A protein and the small-molecule ligand that binds it are described below.
Small molecule (SMILES): N[C@@H](Cc1c[nH]c2ccccc12)C(=O)O

Binding-site contacts:
Ligand atom O contacts residue THR105 of chain 1.B at 3.7 Å.
Ligand atom CZ3 contacts residue TYR301 of chain 1.B at 3.5 Å (hydrophobic).
Ligand atom N contacts residue ALA107 of chain 1.B at 3.5 Å (h-bond).
Ligand atom NE1 contacts residue GLY184 of chain 1.B at 4.0 Å.
Ligand atom CZ2 contacts residue GLU104 of chain 1.B at 3.8 Å.
Ligand atom CH2 contacts residue SER185 of chain 1.B at 3.9 Å.
Ligand atom CH2 contacts residue TYR301 of chain 1.B at 3.9 Å (hydrophobic).
Ligand atom CD1 contacts residue GLU104 of chain 1.B at 3.7 Å.
Ligand atom CE3 contacts residue LEU161 of chain 1.B at 4.0 Å (hydrophobic).
Ligand atom OXT contacts residue HIS110 of chain 1.B at 3.8 Å.
Ligand atom CE2 contacts residue SER185 of chain 1.B at 4.0 Å.
Ligand atom O contacts residue LLP82 of chain 1.B at 3.3 Å.
Ligand atom OXT contacts residue ALA107 of chain 1.B at 3.4 Å (h-bond).
Ligand atom CD2 contacts residue LEU161 of chain 1.B at 4.0 Å (hydrophobic).
Ligand atom CA contacts residue LLP82 of chain 1.B at 3.9 Å.
Ligand atom CA contacts residue ALA107 of chain 1.B at 3.9 Å (hydrophobic).
Ligand atom CZ2 contacts residue SER185 of chain 1.B at 4.0 Å.
Ligand atom N contacts residue GLY106 of chain 1.B at 3.8 Å.
Ligand atom C contacts residue ALA107 of chain 1.B at 3.6 Å (hydrophobic).
Ligand atom CB contacts residue LLP82 of chain 1.B at 3.4 Å.
Ligand atom CZ3 contacts residue SER185 of chain 1.B at 4.0 Å.
Ligand atom C contacts residue HIS110 of chain 1.B at 3.8 Å.
Ligand atom CE2 contacts residue GLU104 of chain 1.B at 3.5 Å.
Ligand atom CZ3 contacts residue GLY228 of chain 1.B at 3.8 Å.
Ligand atom O contacts residue ALA107 of chain 1.B at 3.7 Å.
Ligand atom C contacts residue THR105 of chain 1.B at 3.5 Å.
Ligand atom OXT contacts residue GLY108 of chain 1.B at 3.8 Å.
Ligand atom CH2 contacts residue VAL187 of chain 1.B at 3.6 Å (hydrophobic).
Ligand atom NE1 contacts residue GLU104 of chain 1.B at 2.7 Å (salt-bridge).
Ligand atom OXT contacts residue GLY106 of chain 1.B at 2.9 Å (h-bond).
Ligand atom CZ2 contacts residue VAL187 of chain 1.B at 3.7 Å (hydrophobic).
Ligand atom C contacts residue GLY106 of chain 1.B at 3.8 Å.
Ligand atom C contacts residue LLP82 of chain 1.B at 4.0 Å.
Ligand atom O contacts residue GLY108 of chain 1.B at 4.0 Å.
Ligand atom N contacts residue LEU161 of chain 1.B at 3.7 Å.
Ligand atom O contacts residue GLN109 of chain 1.B at 3.3 Å (h-bond).
Ligand atom O contacts residue HIS110 of chain 1.B at 2.9 Å (h-bond).
Ligand atom CA contacts residue GLY298 of chain 1.B at 4.0 Å.
Ligand atom OXT contacts residue THR105 of chain 1.B at 2.6 Å (h-bond).
Ligand atom CD1 contacts residue HIS110 of chain 1.B at 3.8 Å.

Sequence of chain 1.B:
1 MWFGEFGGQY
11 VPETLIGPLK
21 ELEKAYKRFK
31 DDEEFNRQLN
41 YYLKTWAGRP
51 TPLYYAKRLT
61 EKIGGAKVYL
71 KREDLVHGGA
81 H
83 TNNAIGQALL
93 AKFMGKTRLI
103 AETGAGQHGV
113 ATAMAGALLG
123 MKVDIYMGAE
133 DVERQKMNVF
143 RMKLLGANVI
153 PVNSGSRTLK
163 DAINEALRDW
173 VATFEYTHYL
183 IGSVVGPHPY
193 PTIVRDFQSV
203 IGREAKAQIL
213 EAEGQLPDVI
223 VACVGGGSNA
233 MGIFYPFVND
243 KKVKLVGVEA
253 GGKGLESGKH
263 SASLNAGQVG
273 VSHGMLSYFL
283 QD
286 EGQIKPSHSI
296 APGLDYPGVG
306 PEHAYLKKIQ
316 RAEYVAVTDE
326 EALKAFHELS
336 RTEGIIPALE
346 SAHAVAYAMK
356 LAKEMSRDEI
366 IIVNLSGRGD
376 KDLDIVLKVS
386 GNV